Sequence of chain 1.C:
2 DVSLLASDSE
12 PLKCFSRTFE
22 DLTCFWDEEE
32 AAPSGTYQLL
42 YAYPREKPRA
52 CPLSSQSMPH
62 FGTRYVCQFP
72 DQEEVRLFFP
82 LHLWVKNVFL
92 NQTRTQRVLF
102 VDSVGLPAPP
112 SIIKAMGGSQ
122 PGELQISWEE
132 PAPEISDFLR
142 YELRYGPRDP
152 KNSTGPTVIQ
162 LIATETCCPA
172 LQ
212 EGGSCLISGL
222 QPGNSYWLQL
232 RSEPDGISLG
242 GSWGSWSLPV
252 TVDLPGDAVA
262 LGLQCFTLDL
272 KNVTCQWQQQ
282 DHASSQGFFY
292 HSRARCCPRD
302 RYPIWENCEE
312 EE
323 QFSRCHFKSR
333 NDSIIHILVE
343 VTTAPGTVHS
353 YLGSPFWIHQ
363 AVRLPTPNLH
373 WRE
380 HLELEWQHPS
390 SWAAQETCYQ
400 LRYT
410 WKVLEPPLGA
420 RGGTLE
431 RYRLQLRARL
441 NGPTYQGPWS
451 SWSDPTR

This small molecule binds to this protein.
Small molecule (SMILES): CC(=O)N[C@@H]1[C@@H](O)[C@H](O)[C@@H](CO)O[C@H]1O

Binding-site contacts:
Ligand atom C1 contacts residue ASN92 of chain 1.C at 1.4 Å.
Ligand atom C7 contacts residue ASN92 of chain 1.C at 3.1 Å.
Ligand atom O5 contacts residue ASN92 of chain 1.C at 2.4 Å (h-bond).
Ligand atom N2 contacts residue ASN92 of chain 1.C at 2.9 Å (h-bond).
Ligand atom C5 contacts residue ASN92 of chain 1.C at 3.7 Å.
Ligand atom C4 contacts residue ASN92 of chain 1.C at 4.2 Å.
Ligand atom C3 contacts residue ASN92 of chain 1.C at 3.8 Å.
Ligand atom O7 contacts residue ASN92 of chain 1.C at 2.8 Å (h-bond).
Ligand atom C8 contacts residue ASN92 of chain 1.C at 4.3 Å.
Ligand atom C2 contacts residue ASN92 of chain 1.C at 2.4 Å.